The protein below binds the small molecule below.
Small molecule (SMILES): CC(=O)N[C@@H]1[C@@H](O)[C@H](O)[C@@H](CO)O[C@H]1O

Binding-site contacts:
Ligand atom C8 contacts residue GLY218 of chain 1.A at 4.4 Å.
Ligand atom C5 contacts residue ASN259 of chain 1.A at 3.5 Å.
Ligand atom C7 contacts residue LYS217 of chain 1.A at 4.3 Å.
Ligand atom C1 contacts residue LYS217 of chain 1.A at 4.1 Å.
Ligand atom C2 contacts residue ASN259 of chain 1.A at 2.3 Å.
Ligand atom C3 contacts residue ASN259 of chain 1.A at 3.7 Å.
Ligand atom C5 contacts residue GLN258 of chain 1.A at 3.4 Å.
Ligand atom N2 contacts residue LYS217 of chain 1.A at 4.0 Å.
Ligand atom C6 contacts residue GLN258 of chain 1.A at 2.8 Å.
Ligand atom N2 contacts residue ASN259 of chain 1.A at 2.8 Å (h-bond).
Ligand atom C7 contacts residue ILE220 of chain 1.A at 4.1 Å (hydrophobic).
Ligand atom C8 contacts residue LYS217 of chain 1.A at 4.3 Å.
Ligand atom C7 contacts residue ASN259 of chain 1.A at 3.5 Å.
Ligand atom O5 contacts residue GLN258 of chain 1.A at 3.3 Å (h-bond).
Ligand atom O7 contacts residue ASN259 of chain 1.A at 3.8 Å.
Ligand atom O7 contacts residue ILE220 of chain 1.A at 3.8 Å.
Ligand atom C6 contacts residue ASN259 of chain 1.A at 4.1 Å.
Ligand atom O5 contacts residue ASN259 of chain 1.A at 2.2 Å (h-bond).
Ligand atom C8 contacts residue ILE220 of chain 1.A at 3.9 Å (hydrophobic).
Ligand atom C1 contacts residue ASN259 of chain 1.A at 1.3 Å.
Ligand atom O6 contacts residue GLN258 of chain 1.A at 4.0 Å.
Ligand atom C1 contacts residue GLN258 of chain 1.A at 4.4 Å.
Ligand atom C4 contacts residue ASN259 of chain 1.A at 4.1 Å.

Sequence of chain 1.A:
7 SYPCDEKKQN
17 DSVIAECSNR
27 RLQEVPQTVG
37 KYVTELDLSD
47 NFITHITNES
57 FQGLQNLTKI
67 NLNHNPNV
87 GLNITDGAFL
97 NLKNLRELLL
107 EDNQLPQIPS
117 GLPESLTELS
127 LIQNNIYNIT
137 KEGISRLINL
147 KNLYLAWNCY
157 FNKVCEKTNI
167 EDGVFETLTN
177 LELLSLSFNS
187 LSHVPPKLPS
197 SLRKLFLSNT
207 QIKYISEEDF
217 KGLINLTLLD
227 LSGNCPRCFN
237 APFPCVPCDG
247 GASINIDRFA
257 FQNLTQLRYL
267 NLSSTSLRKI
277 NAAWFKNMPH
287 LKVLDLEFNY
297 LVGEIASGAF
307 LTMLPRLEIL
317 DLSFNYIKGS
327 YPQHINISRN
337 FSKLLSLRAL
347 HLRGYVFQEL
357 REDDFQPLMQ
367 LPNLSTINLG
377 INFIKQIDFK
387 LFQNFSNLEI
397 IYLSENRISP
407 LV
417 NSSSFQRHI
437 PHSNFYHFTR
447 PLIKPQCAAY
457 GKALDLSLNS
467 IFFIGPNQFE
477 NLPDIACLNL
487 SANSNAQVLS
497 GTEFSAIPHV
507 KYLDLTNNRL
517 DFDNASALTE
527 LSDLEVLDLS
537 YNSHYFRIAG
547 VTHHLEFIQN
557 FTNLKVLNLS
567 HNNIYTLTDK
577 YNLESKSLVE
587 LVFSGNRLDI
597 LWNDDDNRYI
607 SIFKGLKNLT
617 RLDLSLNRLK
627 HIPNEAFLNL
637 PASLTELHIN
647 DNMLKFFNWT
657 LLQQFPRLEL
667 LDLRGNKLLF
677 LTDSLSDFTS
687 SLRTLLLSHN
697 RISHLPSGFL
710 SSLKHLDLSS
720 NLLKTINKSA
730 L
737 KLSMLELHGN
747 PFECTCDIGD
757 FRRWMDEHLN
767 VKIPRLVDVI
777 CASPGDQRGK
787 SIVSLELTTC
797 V